A protein and the small-molecule ligand that binds it are described below.
Small molecule (SMILES): CSCC[C@H](NC(=O)[C@@H]1CCCN1C(=O)[C@H](CC(C)C)NC(=O)[C@H](CC(C)C)NC(=O)[C@H](CCCCN)NC(=O)[C@H](C)NC(=O)[C@H](CCCCN)NC(=O)[C@@H](N)CCCN=C(N)N)C(=O)N[C@@H](CCC(=O)O)C(=O)N[C@@H](CCC(=O)O)C(=O)N[C@@H](C)C(=O)N[C@@H](CC(C)C)C(=O)N[C@@H](CC(C)C)C(=O)N1CCC[C@H]1C=O

Sequence of chain 1.E:
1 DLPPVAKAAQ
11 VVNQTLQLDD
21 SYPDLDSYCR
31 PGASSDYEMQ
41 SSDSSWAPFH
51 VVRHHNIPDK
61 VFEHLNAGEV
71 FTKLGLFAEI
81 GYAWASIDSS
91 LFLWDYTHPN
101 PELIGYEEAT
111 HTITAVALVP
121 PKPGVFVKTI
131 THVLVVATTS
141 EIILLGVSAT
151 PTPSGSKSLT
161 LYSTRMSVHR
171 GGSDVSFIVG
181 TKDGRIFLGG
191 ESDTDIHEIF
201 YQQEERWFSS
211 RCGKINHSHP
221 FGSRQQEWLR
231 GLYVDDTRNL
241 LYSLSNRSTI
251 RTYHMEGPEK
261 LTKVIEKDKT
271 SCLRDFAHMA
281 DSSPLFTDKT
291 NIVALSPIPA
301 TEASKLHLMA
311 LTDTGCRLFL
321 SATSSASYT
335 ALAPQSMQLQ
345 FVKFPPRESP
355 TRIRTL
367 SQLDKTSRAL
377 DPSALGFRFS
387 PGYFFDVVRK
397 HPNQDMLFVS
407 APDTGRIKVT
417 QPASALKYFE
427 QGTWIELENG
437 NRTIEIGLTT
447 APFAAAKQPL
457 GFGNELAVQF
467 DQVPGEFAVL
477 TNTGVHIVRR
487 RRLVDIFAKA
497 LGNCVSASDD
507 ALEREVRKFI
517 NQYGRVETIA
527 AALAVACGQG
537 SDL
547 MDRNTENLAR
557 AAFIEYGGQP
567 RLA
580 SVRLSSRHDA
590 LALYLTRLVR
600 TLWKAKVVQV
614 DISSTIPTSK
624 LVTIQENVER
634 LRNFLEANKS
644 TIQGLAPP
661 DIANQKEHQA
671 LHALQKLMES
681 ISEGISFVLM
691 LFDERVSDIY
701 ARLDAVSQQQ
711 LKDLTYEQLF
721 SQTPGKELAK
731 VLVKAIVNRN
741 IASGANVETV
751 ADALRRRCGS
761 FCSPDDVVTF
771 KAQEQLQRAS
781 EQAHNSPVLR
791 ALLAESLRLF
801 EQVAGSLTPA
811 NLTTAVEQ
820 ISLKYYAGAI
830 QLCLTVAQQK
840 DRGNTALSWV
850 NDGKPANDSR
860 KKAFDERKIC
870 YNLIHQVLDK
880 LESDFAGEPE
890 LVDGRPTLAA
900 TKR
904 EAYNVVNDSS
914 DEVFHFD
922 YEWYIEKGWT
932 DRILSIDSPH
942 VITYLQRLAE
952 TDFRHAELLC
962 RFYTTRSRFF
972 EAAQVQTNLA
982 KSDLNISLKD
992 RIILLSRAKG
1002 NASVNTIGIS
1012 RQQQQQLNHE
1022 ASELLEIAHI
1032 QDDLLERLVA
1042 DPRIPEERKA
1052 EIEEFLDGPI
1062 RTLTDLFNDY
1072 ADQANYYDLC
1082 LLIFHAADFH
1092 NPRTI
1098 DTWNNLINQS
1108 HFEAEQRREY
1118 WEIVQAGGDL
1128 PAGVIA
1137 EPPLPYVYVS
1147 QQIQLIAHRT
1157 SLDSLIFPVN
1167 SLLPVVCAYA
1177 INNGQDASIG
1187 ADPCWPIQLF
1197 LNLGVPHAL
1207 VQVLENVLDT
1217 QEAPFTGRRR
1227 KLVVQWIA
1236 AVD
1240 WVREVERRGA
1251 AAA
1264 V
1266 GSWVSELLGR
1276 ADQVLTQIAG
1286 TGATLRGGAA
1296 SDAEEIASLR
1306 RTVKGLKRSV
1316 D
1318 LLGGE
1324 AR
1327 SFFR

Binding-site contacts:
Ligand atom N contacts residue ARG11 of chain 1.N at 3.0 Å (salt-bridge).
Ligand atom CB contacts residue ARG11 of chain 1.N at 2.1 Å.
Ligand atom N contacts residue LEU161 of chain 1.E at 3.2 Å (h-bond).
Ligand atom CZ contacts residue PHE1066 of chain 1.B at 3.3 Å (hydrophobic).
Ligand atom NH1 contacts residue CYS1079 of chain 1.B at 2.7 Å (h-bond).
Ligand atom C contacts residue ASP1071 of chain 1.B at 1.1 Å.
Ligand atom CB contacts residue LYS8 of chain 1.N at 2.6 Å.
Ligand atom CA contacts residue ARG11 of chain 1.N at 2.9 Å.
Ligand atom O contacts residue VAL127 of chain 1.E at 2.5 Å (h-bond).
Ligand atom CG contacts residue CYS1079 of chain 1.B at 3.1 Å (hydrophobic).
Ligand atom O contacts residue LYS8 of chain 1.N at 3.0 Å.
Ligand atom O contacts residue ASP1071 of chain 1.B at 1.2 Å (salt-bridge).
Ligand atom C contacts residue LYS8 of chain 1.N at 3.0 Å.
Ligand atom NE contacts residue CYS1079 of chain 1.B at 2.9 Å.
Ligand atom CB contacts residue GLY105 of chain 1.E at 3.1 Å.
Ligand atom CD contacts residue PHE1083 of chain 1.B at 2.8 Å (hydrophobic).
Ligand atom OE1 contacts residue ARG165 of chain 1.E at 2.9 Å (salt-bridge).
Ligand atom NH2 contacts residue PHE1083 of chain 1.B at 0.5 Å.
Ligand atom O contacts residue LYS8 of chain 1.N at 2.8 Å.
Ligand atom CB contacts residue ASP1071 of chain 1.B at 2.1 Å.
Ligand atom CB contacts residue VAL125 of chain 1.E at 3.3 Å (hydrophobic).
Ligand atom CA contacts residue ASP1071 of chain 1.B at 1.3 Å.
Ligand atom CA contacts residue LYS8 of chain 1.N at 2.2 Å.
Ligand atom N contacts residue ASP1071 of chain 1.B at 1.9 Å (salt-bridge).
Ligand atom CB contacts residue PHE1066 of chain 1.B at 3.3 Å (hydrophobic).
Ligand atom N contacts residue GLY105 of chain 1.E at 2.8 Å (h-bond).
Ligand atom CB contacts residue LYS8 of chain 1.N at 2.2 Å.
Ligand atom NH2 contacts residue PHE1066 of chain 1.B at 3.1 Å.
Ligand atom C contacts residue LYS8 of chain 1.N at 2.1 Å.
Ligand atom NE contacts residue PHE1066 of chain 1.B at 2.9 Å.
Ligand atom NE contacts residue PHE1083 of chain 1.B at 2.0 Å.
Ligand atom NH1 contacts residue PHE1083 of chain 1.B at 1.0 Å.
Ligand atom N contacts residue ASP1071 of chain 1.B at 2.4 Å (salt-bridge).
Ligand atom NE contacts residue THR1097 of chain 1.B at 3.2 Å (h-bond).
Ligand atom O contacts residue SER163 of chain 1.E at 3.1 Å (h-bond).
Ligand atom CZ contacts residue PHE1083 of chain 1.B at 0.8 Å (hydrophobic).
Ligand atom CG contacts residue PHE1066 of chain 1.B at 3.0 Å (hydrophobic).
Ligand atom CD contacts residue PHE1066 of chain 1.B at 2.3 Å (hydrophobic).
Ligand atom CA contacts residue LYS8 of chain 1.N at 2.3 Å.
Ligand atom N contacts residue LYS8 of chain 1.N at 1.3 Å.

Sequence of chain 1.B:
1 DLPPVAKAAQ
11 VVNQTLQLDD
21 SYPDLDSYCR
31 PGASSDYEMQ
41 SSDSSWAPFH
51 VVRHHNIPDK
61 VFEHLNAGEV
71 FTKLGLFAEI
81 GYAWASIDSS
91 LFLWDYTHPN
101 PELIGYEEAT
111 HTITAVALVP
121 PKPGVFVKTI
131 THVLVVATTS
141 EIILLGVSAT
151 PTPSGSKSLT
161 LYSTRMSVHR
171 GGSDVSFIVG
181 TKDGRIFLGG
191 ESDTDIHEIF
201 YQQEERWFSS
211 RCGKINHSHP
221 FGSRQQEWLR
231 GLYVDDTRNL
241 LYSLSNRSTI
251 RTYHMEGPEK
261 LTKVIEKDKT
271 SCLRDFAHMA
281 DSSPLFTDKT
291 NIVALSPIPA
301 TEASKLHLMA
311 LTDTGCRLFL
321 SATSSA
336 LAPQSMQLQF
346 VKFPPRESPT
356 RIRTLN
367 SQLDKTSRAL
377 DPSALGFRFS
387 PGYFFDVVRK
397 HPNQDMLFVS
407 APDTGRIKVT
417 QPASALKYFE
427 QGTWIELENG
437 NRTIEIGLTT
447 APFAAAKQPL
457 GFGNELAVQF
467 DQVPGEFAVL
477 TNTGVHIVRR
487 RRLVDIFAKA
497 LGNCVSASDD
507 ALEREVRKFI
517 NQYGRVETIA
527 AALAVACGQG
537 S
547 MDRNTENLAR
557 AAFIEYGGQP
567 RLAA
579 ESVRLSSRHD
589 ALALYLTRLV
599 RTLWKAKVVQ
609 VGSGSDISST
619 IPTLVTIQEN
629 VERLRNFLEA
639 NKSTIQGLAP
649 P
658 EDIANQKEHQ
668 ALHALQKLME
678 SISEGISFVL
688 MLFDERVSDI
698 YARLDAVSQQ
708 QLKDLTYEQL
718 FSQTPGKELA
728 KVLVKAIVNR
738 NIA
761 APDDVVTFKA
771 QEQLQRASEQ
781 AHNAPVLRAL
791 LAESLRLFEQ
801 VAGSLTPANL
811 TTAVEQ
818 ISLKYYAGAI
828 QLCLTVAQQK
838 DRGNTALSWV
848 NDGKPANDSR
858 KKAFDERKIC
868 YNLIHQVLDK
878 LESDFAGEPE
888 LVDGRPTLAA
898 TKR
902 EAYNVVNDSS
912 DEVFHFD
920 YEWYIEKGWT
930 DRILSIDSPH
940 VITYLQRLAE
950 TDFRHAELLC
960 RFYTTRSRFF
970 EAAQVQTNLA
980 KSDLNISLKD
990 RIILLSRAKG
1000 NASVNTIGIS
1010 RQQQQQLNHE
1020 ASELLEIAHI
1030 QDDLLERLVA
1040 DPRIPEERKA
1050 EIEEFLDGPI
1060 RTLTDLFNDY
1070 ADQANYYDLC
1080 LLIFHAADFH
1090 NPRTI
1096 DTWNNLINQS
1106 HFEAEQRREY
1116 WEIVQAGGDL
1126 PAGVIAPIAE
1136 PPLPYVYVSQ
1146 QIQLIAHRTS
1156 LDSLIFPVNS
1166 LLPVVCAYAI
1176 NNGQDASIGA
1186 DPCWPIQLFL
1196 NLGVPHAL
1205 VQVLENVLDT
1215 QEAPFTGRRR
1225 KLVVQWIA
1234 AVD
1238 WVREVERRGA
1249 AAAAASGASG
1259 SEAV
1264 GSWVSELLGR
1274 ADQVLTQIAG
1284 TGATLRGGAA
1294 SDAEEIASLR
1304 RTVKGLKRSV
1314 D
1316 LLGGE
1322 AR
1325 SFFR

Sequence of chain 1.N:
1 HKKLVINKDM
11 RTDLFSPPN